Sequence of chain 1.N:
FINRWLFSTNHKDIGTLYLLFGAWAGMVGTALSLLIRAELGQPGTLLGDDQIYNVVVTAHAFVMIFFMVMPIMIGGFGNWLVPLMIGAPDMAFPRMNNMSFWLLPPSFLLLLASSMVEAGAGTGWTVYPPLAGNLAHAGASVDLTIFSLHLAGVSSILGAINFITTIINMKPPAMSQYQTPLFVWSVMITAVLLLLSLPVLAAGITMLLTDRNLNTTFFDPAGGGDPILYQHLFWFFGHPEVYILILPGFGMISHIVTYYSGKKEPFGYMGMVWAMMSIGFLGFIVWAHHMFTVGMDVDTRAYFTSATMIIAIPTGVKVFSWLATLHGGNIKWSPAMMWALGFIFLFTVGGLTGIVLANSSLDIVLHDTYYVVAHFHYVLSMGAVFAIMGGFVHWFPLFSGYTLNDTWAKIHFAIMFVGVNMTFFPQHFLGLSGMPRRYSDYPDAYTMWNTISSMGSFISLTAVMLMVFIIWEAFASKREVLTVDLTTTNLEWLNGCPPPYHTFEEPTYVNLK

Sequence of chain 1.Q:
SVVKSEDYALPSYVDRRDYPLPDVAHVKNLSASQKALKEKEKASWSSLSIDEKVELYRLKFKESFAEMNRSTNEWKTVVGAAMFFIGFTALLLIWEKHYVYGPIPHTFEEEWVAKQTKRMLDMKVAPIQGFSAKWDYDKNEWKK

A protein and the small-molecule ligand that binds it are described below.
Small molecule (SMILES): CCCCCCCCCCO[C@@H]1O[C@H](CO)[C@@H](O[C@H]2O[C@H](CO)[C@@H](O)[C@H](O)[C@H]2O)[C@H](O)[C@H]1O

Sequence of chain 1.X:
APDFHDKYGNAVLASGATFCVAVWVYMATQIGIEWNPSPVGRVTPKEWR

Binding-site contacts:
Ligand atom C43 contacts residue ILE460 of chain 1.N at 4.5 Å (hydrophobic).
Ligand atom C40 contacts residue ILE86 of chain 1.Q at 3.9 Å (hydrophobic).
Ligand atom C22 contacts residue VAL25 of chain 1.X at 3.5 Å (hydrophobic).
Ligand atom C28 contacts residue VAL21 of chain 1.X at 4.3 Å (hydrophobic).
Ligand atom C31 contacts residue DMU1 of chain 1.KF at 4.1 Å.
Ligand atom C28 contacts residue DMU1 of chain 1.KF at 4.2 Å.
Ligand atom C34 contacts residue TRP24 of chain 1.X at 3.8 Å (hydrophobic).
Ligand atom C22 contacts residue DMU1 of chain 1.KF at 3.8 Å.
Ligand atom C25 contacts residue VAL21 of chain 1.X at 4.5 Å (hydrophobic).
Ligand atom C40 contacts residue CYS20 of chain 1.X at 4.3 Å (hydrophobic).
Ligand atom C37 contacts residue TRP24 of chain 1.X at 4.2 Å (hydrophobic).
Ligand atom C25 contacts residue DMU1 of chain 1.KF at 4.1 Å.
Ligand atom C43 contacts residue TRP24 of chain 1.X at 3.8 Å (hydrophobic).
Ligand atom C43 contacts residue ILE86 of chain 1.Q at 3.9 Å (hydrophobic).
Ligand atom C43 contacts residue MET423 of chain 1.N at 3.6 Å (hydrophobic).
Ligand atom C18 contacts residue DMU1 of chain 1.KF at 4.1 Å.
Ligand atom C28 contacts residue VAL25 of chain 1.X at 4.1 Å (hydrophobic).
Ligand atom C22 contacts residue VAL21 of chain 1.X at 4.2 Å (hydrophobic).
Ligand atom C40 contacts residue TRP24 of chain 1.X at 3.6 Å (hydrophobic).
Ligand atom C25 contacts residue VAL25 of chain 1.X at 4.4 Å (hydrophobic).